A small-molecule ligand and the protein it binds are described below.
Small molecule (SMILES): COCCOc1cc(C)nc(N)n1

Binding-site contacts:
Ligand atom C8 contacts residue LYS58 of chain 1.A at 4.3 Å.
Ligand atom N3 contacts residue THR184 of chain 1.A at 3.8 Å.
Ligand atom C1 contacts residue LEU107 of chain 1.A at 3.8 Å (hydrophobic).
Ligand atom C4 contacts residue MET98 of chain 1.A at 4.0 Å (hydrophobic).
Ligand atom C3 contacts residue ASN51 of chain 1.A at 4.0 Å.
Ligand atom N1 contacts residue ASN51 of chain 1.A at 3.7 Å.
Ligand atom C2 contacts residue MET98 of chain 1.A at 4.2 Å (hydrophobic).
Ligand atom C3 contacts residue SER52 of chain 1.A at 4.4 Å.
Ligand atom N2 contacts residue ASN51 of chain 1.A at 3.9 Å.
Ligand atom C7 contacts residue LEU107 of chain 1.A at 4.5 Å (hydrophobic).
Ligand atom O2 contacts residue ALA55 of chain 1.A at 4.0 Å.
Ligand atom C8 contacts residue ALA55 of chain 1.A at 3.9 Å (hydrophobic).
Ligand atom C8 contacts residue ASP54 of chain 1.A at 4.0 Å.
Ligand atom O1 contacts residue GLY97 of chain 1.A at 3.8 Å.
Ligand atom C6 contacts residue ILE96 of chain 1.A at 3.9 Å (hydrophobic).
Ligand atom C1 contacts residue PHE138 of chain 1.A at 4.4 Å (hydrophobic).
Ligand atom O1 contacts residue THR184 of chain 1.A at 4.3 Å.
Ligand atom C3 contacts residue THR184 of chain 1.A at 4.2 Å.
Ligand atom N3 contacts residue ALA55 of chain 1.A at 3.5 Å.
Ligand atom C3 contacts residue ASP93 of chain 1.A at 4.2 Å.
Ligand atom N2 contacts residue SER52 of chain 1.A at 3.7 Å.
Ligand atom O1 contacts residue ALA55 of chain 1.A at 4.0 Å.
Ligand atom N2 contacts residue THR184 of chain 1.A at 4.1 Å.
Ligand atom C6 contacts residue MET98 of chain 1.A at 3.6 Å (hydrophobic).
Ligand atom O1 contacts residue ILE96 of chain 1.A at 4.1 Å.
Ligand atom N2 contacts residue ALA55 of chain 1.A at 4.5 Å.
Ligand atom C2 contacts residue LEU107 of chain 1.A at 4.4 Å (hydrophobic).
Ligand atom C6 contacts residue GLY97 of chain 1.A at 3.8 Å.
Ligand atom C1 contacts residue ASN51 of chain 1.A at 4.0 Å.
Ligand atom C5 contacts residue MET98 of chain 1.A at 3.6 Å (hydrophobic).
Ligand atom O2 contacts residue LYS58 of chain 1.A at 3.6 Å.
Ligand atom C2 contacts residue ASN51 of chain 1.A at 4.4 Å.
Ligand atom N2 contacts residue ASP93 of chain 1.A at 3.1 Å (salt-bridge).
Ligand atom C4 contacts residue THR184 of chain 1.A at 4.2 Å.
Ligand atom O1 contacts residue MET98 of chain 1.A at 3.4 Å.
Ligand atom N3 contacts residue ASN51 of chain 1.A at 4.4 Å.
Ligand atom C3 contacts residue ALA55 of chain 1.A at 4.3 Å (hydrophobic).
Ligand atom C5 contacts residue LEU107 of chain 1.A at 4.0 Å (hydrophobic).
Ligand atom C8 contacts residue ASN51 of chain 1.A at 3.6 Å.
Ligand atom C4 contacts residue ALA55 of chain 1.A at 4.1 Å (hydrophobic).

Sequence of chain 1.A:
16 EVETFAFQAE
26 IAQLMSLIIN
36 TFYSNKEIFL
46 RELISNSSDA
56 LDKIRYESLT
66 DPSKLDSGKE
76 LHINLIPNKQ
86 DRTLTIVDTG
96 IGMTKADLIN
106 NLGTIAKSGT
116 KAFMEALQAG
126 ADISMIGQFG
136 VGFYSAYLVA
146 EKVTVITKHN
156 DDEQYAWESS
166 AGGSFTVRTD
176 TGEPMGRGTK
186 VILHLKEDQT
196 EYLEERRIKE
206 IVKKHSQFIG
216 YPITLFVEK